Sequence of chain 1.C:
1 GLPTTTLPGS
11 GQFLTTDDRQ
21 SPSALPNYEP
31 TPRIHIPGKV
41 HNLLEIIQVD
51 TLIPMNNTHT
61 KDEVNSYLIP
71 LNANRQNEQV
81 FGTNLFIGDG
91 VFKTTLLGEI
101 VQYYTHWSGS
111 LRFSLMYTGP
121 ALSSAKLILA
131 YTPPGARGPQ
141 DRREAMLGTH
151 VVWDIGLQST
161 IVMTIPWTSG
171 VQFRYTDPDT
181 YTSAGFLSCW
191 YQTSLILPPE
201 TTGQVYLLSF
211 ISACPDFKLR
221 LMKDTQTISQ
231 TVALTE

Binding-site contacts:
Ligand atom O1B contacts residue TYR128 of chain 1.A at 3.9 Å.
Ligand atom C4 contacts residue PHE186 of chain 1.A at 3.6 Å (hydrophobic).
Ligand atom C6B contacts residue TYR197 of chain 1.A at 3.6 Å (hydrophobic).
Ligand atom C31 contacts residue PRO174 of chain 1.A at 3.4 Å (hydrophobic).
Ligand atom C31 contacts residue SER175 of chain 1.A at 3.6 Å.
Ligand atom C4A contacts residue ASN219 of chain 1.A at 3.5 Å.
Ligand atom C2C contacts residue VAL188 of chain 1.A at 3.2 Å (hydrophobic).
Ligand atom C3B contacts residue MET221 of chain 1.A at 3.8 Å (hydrophobic).
Ligand atom C6C contacts residue VAL191 of chain 1.A at 3.2 Å (hydrophobic).
Ligand atom C3 contacts residue PRO174 of chain 1.A at 3.8 Å (hydrophobic).
Ligand atom C3C contacts residue VAL188 of chain 1.A at 3.3 Å (hydrophobic).
Ligand atom C4 contacts residue MET224 of chain 1.A at 3.8 Å (hydrophobic).
Ligand atom C4 contacts residue TYR152 of chain 1.A at 3.9 Å (hydrophobic).
Ligand atom O1 contacts residue VAL188 of chain 1.A at 3.8 Å.
Ligand atom O1 contacts residue TYR152 of chain 1.A at 3.9 Å.
Ligand atom N2 contacts residue ALA24 of chain 1.C at 3.4 Å.
Ligand atom C31 contacts residue VAL176 of chain 1.A at 3.3 Å (hydrophobic).
Ligand atom C5B contacts residue TYR197 of chain 1.A at 3.7 Å (hydrophobic).
Ligand atom N2 contacts residue PHE186 of chain 1.A at 3.7 Å.
Ligand atom O1B contacts residue MET221 of chain 1.A at 3.4 Å.
Ligand atom O1 contacts residue PHE186 of chain 1.A at 3.5 Å.
Ligand atom C2B contacts residue MET221 of chain 1.A at 3.5 Å (hydrophobic).
Ligand atom C7C contacts residue TYR197 of chain 1.A at 3.8 Å (hydrophobic).
Ligand atom C4B contacts residue LEU106 of chain 1.A at 3.7 Å (hydrophobic).
Ligand atom C6C contacts residue MET221 of chain 1.A at 3.7 Å (hydrophobic).
Ligand atom C5 contacts residue TYR152 of chain 1.A at 3.8 Å (hydrophobic).
Ligand atom C5B contacts residue LEU106 of chain 1.A at 3.5 Å (hydrophobic).
Ligand atom C7C contacts residue TYR128 of chain 1.A at 3.6 Å (hydrophobic).
Ligand atom C6B contacts residue LEU106 of chain 1.A at 3.9 Å (hydrophobic).
Ligand atom C1B contacts residue MET221 of chain 1.A at 3.8 Å (hydrophobic).
Ligand atom C4C contacts residue TYR152 of chain 1.A at 3.8 Å (hydrophobic).
Ligand atom C3C contacts residue TYR128 of chain 1.A at 3.9 Å (hydrophobic).
Ligand atom CM1 contacts residue SER107 of chain 1.A at 3.9 Å.
Ligand atom C31 contacts residue ALA150 of chain 1.A at 3.5 Å (hydrophobic).
Ligand atom N3A contacts residue ASN219 of chain 1.A at 3.0 Å (h-bond).
Ligand atom C5C contacts residue TYR128 of chain 1.A at 3.5 Å (hydrophobic).
Ligand atom C5 contacts residue PHE186 of chain 1.A at 3.5 Å (hydrophobic).
Ligand atom O1 contacts residue ALA24 of chain 1.C at 3.6 Å.
Ligand atom C3 contacts residue PHE186 of chain 1.A at 3.8 Å (hydrophobic).
Ligand atom C5C contacts residue ILE104 of chain 1.A at 3.8 Å (hydrophobic).

Sequence of chain 1.A:
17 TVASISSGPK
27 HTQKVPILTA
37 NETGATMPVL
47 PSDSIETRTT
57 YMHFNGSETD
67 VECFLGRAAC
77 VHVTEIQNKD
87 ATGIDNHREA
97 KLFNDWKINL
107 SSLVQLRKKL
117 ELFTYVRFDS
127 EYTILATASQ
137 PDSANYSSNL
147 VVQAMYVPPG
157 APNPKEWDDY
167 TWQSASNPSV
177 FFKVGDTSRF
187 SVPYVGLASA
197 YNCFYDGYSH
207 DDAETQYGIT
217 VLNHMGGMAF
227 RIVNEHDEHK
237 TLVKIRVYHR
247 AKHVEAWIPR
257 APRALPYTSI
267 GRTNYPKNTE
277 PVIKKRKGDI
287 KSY

A protein and the small-molecule ligand that binds it are described below.
Small molecule (SMILES): Cc1cc(CCCCCCCOc2ccc(C3=N[C@@H](C)CO3)cc2)on1